Binding-site contacts:
Ligand atom CAG contacts residue PHE171 of chain 1.C at 3.5 Å (hydrophobic).
Ligand atom CAK contacts residue MET163 of chain 1.C at 4.0 Å (hydrophobic).
Ligand atom NAP contacts residue ASP161 of chain 1.C at 2.7 Å (salt-bridge).
Ligand atom CAK contacts residue CYS168 of chain 1.C at 4.0 Å (hydrophobic).
Ligand atom CAR contacts residue TRP221 of chain 1.C at 3.8 Å (hydrophobic).
Ligand atom CAM contacts residue TYR174 of chain 1.C at 3.7 Å (hydrophobic).
Ligand atom CAH contacts residue CYS168 of chain 1.C at 3.7 Å (hydrophobic).
Ligand atom CAN contacts residue LEU263 of chain 1.C at 3.9 Å (hydrophobic).
Ligand atom CAV contacts residue CYS168 of chain 1.C at 3.5 Å (hydrophobic).
Ligand atom CAO contacts residue GLY205 of chain 1.C at 3.4 Å.
Ligand atom NAP contacts residue TYR174 of chain 1.C at 4.0 Å.
Ligand atom CAJ contacts residue CYS168 of chain 1.C at 3.8 Å (hydrophobic).
Ligand atom CLAB contacts residue HIS267 of chain 1.B at 3.5 Å.
Ligand atom CLAC contacts residue LEU263 of chain 1.C at 4.0 Å.
Ligand atom CAS contacts residue TRP221 of chain 1.C at 3.6 Å (hydrophobic).
Ligand atom CLAC contacts residue VAL206 of chain 1.C at 3.7 Å.
Ligand atom CAL contacts residue PHE97 of chain 1.C at 3.5 Å (hydrophobic).
Ligand atom CAE contacts residue TRP221 of chain 1.C at 3.6 Å (hydrophobic).
Ligand atom CLAB contacts residue TRP221 of chain 1.C at 3.6 Å.
Ligand atom CAJ contacts residue MET163 of chain 1.C at 3.9 Å (hydrophobic).
Ligand atom CLAC contacts residue TRP221 of chain 1.C at 3.2 Å.
Ligand atom CAS contacts residue LEU263 of chain 1.C at 3.6 Å (hydrophobic).
Ligand atom CAX contacts residue CYS168 of chain 1.C at 3.8 Å (hydrophobic).
Ligand atom CAM contacts residue PHE97 of chain 1.C at 3.8 Å (hydrophobic).
Ligand atom CAR contacts residue LEU263 of chain 1.C at 3.9 Å (hydrophobic).
Ligand atom CAG contacts residue CYS168 of chain 1.C at 3.5 Å (hydrophobic).
Ligand atom NAA contacts residue MET163 of chain 1.C at 3.5 Å.
Ligand atom CAL contacts residue CYS168 of chain 1.C at 3.3 Å (hydrophobic).
Ligand atom CAV contacts residue PHE97 of chain 1.C at 3.9 Å (hydrophobic).
Ligand atom CLAB contacts residue LYS224 of chain 1.C at 3.9 Å.
Ligand atom CAG contacts residue PHE97 of chain 1.C at 3.4 Å (hydrophobic).
Ligand atom CAI contacts residue PHE97 of chain 1.C at 3.9 Å (hydrophobic).
Ligand atom CAN contacts residue VAL206 of chain 1.C at 3.5 Å (hydrophobic).
Ligand atom NAA contacts residue ASP161 of chain 1.C at 2.7 Å (salt-bridge).
Ligand atom CAU contacts residue GLY205 of chain 1.C at 3.9 Å.
Ligand atom CAM contacts residue CYS168 of chain 1.C at 3.9 Å (hydrophobic).
Ligand atom CLAB contacts residue ALA268 of chain 1.B at 3.5 Å.
Ligand atom NAA contacts residue GLY205 of chain 1.C at 3.0 Å (h-bond).
Ligand atom CAU contacts residue ASP161 of chain 1.C at 3.4 Å.
Ligand atom CAW contacts residue ASP161 of chain 1.C at 3.8 Å.

The protein below binds the small molecule below.
Small molecule (SMILES): Nc1nc2cccc(-c3ccccc3)c2n1Cc1ccc(Cl)c(Cl)c1

Sequence of chain 1.B:
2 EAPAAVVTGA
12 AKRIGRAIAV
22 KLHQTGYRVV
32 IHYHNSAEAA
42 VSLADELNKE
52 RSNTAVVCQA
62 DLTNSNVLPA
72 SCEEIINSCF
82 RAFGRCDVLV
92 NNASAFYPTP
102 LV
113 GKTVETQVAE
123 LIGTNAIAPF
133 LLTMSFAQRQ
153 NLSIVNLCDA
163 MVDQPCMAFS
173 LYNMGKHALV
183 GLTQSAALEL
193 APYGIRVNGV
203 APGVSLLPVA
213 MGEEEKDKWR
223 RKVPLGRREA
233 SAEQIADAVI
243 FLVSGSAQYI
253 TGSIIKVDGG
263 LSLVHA

Sequence of chain 1.C:
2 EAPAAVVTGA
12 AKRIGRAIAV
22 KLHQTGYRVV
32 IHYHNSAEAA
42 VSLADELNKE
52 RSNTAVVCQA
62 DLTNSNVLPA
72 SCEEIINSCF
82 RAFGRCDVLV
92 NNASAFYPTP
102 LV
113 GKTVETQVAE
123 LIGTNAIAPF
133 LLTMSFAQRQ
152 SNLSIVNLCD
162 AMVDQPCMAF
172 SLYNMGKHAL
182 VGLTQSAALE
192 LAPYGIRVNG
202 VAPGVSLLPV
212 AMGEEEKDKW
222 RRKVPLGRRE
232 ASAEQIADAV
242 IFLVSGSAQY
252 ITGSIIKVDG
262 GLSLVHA